Sequence of chain 1.A:
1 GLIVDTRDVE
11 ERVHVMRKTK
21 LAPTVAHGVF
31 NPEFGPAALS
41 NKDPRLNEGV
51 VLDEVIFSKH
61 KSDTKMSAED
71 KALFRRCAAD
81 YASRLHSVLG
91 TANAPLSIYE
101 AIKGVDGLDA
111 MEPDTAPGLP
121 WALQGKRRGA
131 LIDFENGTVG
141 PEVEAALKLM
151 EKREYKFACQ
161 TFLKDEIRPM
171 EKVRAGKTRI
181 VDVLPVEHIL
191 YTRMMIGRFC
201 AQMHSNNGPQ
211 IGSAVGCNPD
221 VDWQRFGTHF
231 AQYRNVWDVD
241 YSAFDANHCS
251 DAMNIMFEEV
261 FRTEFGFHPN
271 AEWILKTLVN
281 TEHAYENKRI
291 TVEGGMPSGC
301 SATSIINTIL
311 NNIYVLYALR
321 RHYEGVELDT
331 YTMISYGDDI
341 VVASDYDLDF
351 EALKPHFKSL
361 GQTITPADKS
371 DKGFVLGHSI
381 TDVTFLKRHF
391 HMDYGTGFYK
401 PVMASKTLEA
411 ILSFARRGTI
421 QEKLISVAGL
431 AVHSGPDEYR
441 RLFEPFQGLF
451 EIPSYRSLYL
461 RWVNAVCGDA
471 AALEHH

The protein below binds the small molecule below.
Small molecule (SMILES): Nc1ccn([C@@H]2O[C@H](CO[P](=O)(O)O[C@H]3[C@@H](O)[C@H](n4ccc(N)nc4=O)O[C@@H]3CO[P](=O)(O)O[C@H]3[C@@H](O)[C@H](n4cnc5c(=O)nc(N)[nH]c54)O[C@@H]3CO[P](=O)(O)O[C@H]3[C@@H](O)[C@H](n4cnc5c(=O)nc(N)[nH]c54)O[C@@H]3CO[P](=O)(O)O[C@H]3[C@@H](O)[C@H](n4cnc5c(=O)nc(N)[nH]c54)O[C@@H]3COP(=O)=O)[C@@H](O)[C@H]2O)c(=O)n1

Binding-site contacts:
Ligand atom N2 contacts residue C5 of chain 1.C at 3.1 Å (h-bond).
Ligand atom OP1 contacts residue LEU108 of chain 1.A at 3.1 Å.
Ligand atom O2 contacts residue G2 of chain 1.C at 3.0 Å (h-bond).
Ligand atom OP1 contacts residue ASP109 of chain 1.A at 3.0 Å (salt-bridge).
Ligand atom N4 contacts residue G1 of chain 1.C at 2.8 Å (h-bond).
Ligand atom O6 contacts residue G2 of chain 1.C at 3.3 Å (h-bond).
Ligand atom N3 contacts residue G2 of chain 1.C at 2.9 Å (h-bond).
Ligand atom O2' contacts residue GLY216 of chain 1.A at 3.2 Å.
Ligand atom P contacts residue ARG128 of chain 1.A at 3.2 Å.
Ligand atom O3' contacts residue ASN218 of chain 1.A at 3.3 Å.
Ligand atom N2 contacts residue C4 of chain 1.C at 2.6 Å (h-bond).
Ligand atom OP1 contacts residue SER301 of chain 1.A at 2.7 Å (h-bond).
Ligand atom N2 contacts residue THR303 of chain 1.A at 3.4 Å.
Ligand atom O6 contacts residue C3 of chain 1.C at 2.7 Å (h-bond).
Ligand atom OP1 contacts residue ARG128 of chain 1.A at 3.2 Å (salt-bridge).
Ligand atom O2' contacts residue VAL215 of chain 1.A at 3.4 Å.
Ligand atom O6 contacts residue C4 of chain 1.C at 3.4 Å (h-bond).
Ligand atom OP2 contacts residue ILE189 of chain 1.A at 3.4 Å.
Ligand atom N1 contacts residue C4 of chain 1.C at 2.9 Å (h-bond).
Ligand atom OP1 contacts residue GLU112 of chain 1.A at 2.8 Å (salt-bridge).
Ligand atom O2' contacts residue ALA302 of chain 1.A at 2.6 Å (h-bond).
Ligand atom N1 contacts residue C3 of chain 1.C at 2.8 Å (h-bond).
Ligand atom O2' contacts residue ASN218 of chain 1.A at 2.9 Å (h-bond).
Ligand atom O2 contacts residue G1 of chain 1.C at 3.1 Å (h-bond).
Ligand atom C2 contacts residue C5 of chain 1.C at 3.2 Å.
Ligand atom OP1 contacts residue ASN218 of chain 1.A at 3.2 Å (h-bond).
Ligand atom N2 contacts residue SER304 of chain 1.A at 2.7 Å (h-bond).
Ligand atom O3' contacts residue SER301 of chain 1.A at 3.0 Å (h-bond).
Ligand atom C2 contacts residue C4 of chain 1.C at 3.1 Å.
Ligand atom OP2 contacts residue ARG128 of chain 1.A at 2.8 Å (salt-bridge).
Ligand atom N2 contacts residue TYR336 of chain 1.A at 3.1 Å (h-bond).
Ligand atom N4 contacts residue G2 of chain 1.C at 2.8 Å (h-bond).
Ligand atom P contacts residue SER301 of chain 1.A at 3.4 Å.
Ligand atom OP2 contacts residue ARG193 of chain 1.A at 2.3 Å (salt-bridge).
Ligand atom N2 contacts residue C3 of chain 1.C at 2.8 Å (h-bond).
Ligand atom OP2 contacts residue ASP109 of chain 1.A at 3.4 Å.
Ligand atom O3' contacts residue HIS204 of chain 1.A at 3.1 Å.
Ligand atom N3 contacts residue G1 of chain 1.C at 3.0 Å (h-bond).
Ligand atom OP1 contacts residue ALA302 of chain 1.A at 3.4 Å (h-bond).
Ligand atom O5' contacts residue ASP109 of chain 1.A at 3.1 Å (salt-bridge).